Sequence of chain 1.A:
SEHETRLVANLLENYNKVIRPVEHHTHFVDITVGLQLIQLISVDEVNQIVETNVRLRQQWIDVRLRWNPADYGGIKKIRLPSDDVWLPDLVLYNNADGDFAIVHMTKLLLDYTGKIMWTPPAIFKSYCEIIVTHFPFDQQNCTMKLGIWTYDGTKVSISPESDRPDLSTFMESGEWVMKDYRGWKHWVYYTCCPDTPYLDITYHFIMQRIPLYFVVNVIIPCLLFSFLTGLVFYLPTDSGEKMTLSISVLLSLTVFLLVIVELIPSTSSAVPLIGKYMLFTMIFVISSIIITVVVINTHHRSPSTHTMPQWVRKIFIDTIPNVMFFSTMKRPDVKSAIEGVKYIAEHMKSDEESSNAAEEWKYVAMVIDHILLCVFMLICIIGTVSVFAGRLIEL

Sequence of chain 1.B:
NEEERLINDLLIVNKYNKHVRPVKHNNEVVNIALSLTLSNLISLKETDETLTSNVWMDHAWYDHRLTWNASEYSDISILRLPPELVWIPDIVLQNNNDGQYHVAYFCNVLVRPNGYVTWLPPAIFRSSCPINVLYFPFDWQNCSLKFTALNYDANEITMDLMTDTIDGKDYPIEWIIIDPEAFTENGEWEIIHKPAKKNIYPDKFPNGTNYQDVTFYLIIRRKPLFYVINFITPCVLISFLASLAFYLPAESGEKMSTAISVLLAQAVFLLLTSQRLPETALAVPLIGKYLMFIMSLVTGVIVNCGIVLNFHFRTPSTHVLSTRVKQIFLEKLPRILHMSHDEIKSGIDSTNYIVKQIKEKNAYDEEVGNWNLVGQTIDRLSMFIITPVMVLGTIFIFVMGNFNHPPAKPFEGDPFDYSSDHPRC

A protein and the small-molecule ligand that binds it are described below.
Small molecule (SMILES): C=CC[N+]1([C@H]2C[C@H]3[C@@H]4CC[C@H]5C[C@H](O)[C@@H](N6CCOCC6)C[C@]5(C)[C@H]4CC[C@]3(C)[C@H]2OC(C)=O)CCCC1

Binding-site contacts:
Ligand atom C37 contacts residue TYR93 of chain 1.A at 3.4 Å (hydrophobic).
Ligand atom C3 contacts residue TYR198 of chain 1.A at 4.3 Å (hydrophobic).
Ligand atom C7 contacts residue THR150 of chain 1.A at 4.1 Å.
Ligand atom C16 contacts residue TYR190 of chain 1.A at 4.3 Å (hydrophobic).
Ligand atom O5 contacts residue LEU121 of chain 1.B at 3.9 Å.
Ligand atom C38 contacts residue TYR93 of chain 1.A at 3.8 Å (hydrophobic).
Ligand atom O8 contacts residue LEU121 of chain 1.B at 4.0 Å.
Ligand atom C34 contacts residue TYR190 of chain 1.A at 3.6 Å (hydrophobic).
Ligand atom C27 contacts residue ARG113 of chain 1.B at 3.0 Å.
Ligand atom C34 contacts residue TYR93 of chain 1.A at 3.9 Å (hydrophobic).
Ligand atom C33 contacts residue TYR190 of chain 1.A at 4.0 Å (hydrophobic).
Ligand atom C7 contacts residue TRP149 of chain 1.A at 3.6 Å (hydrophobic).
Ligand atom O8 contacts residue TRP149 of chain 1.A at 3.4 Å (h-bond).
Ligand atom O20 contacts residue CYS193 of chain 1.A at 3.5 Å (h-bond).
Ligand atom C18 contacts residue CYS192 of chain 1.A at 4.0 Å (hydrophobic).
Ligand atom C6 contacts residue TRP149 of chain 1.A at 3.4 Å (hydrophobic).
Ligand atom C36 contacts residue LEU121 of chain 1.B at 4.1 Å (hydrophobic).
Ligand atom C36 contacts residue TRP149 of chain 1.A at 3.8 Å (hydrophobic).
Ligand atom C13 contacts residue TYR198 of chain 1.A at 3.8 Å (hydrophobic).
Ligand atom C2 contacts residue TYR190 of chain 1.A at 4.4 Å (hydrophobic).
Ligand atom C26 contacts residue ARG113 of chain 1.B at 3.4 Å.
Ligand atom C6 contacts residue LEU121 of chain 1.B at 4.4 Å (hydrophobic).
Ligand atom C10 contacts residue LEU121 of chain 1.B at 4.0 Å (hydrophobic).
Ligand atom C32 contacts residue TYR190 of chain 1.A at 3.7 Å (hydrophobic).
Ligand atom C12 contacts residue TYR198 of chain 1.A at 4.2 Å (hydrophobic).
Ligand atom C19 contacts residue CYS192 of chain 1.A at 3.6 Å (hydrophobic).
Ligand atom C11 contacts residue LEU111 of chain 1.B at 4.3 Å (hydrophobic).
Ligand atom O8 contacts residue THR150 of chain 1.A at 4.4 Å.
Ligand atom C35 contacts residue LEU121 of chain 1.B at 3.8 Å (hydrophobic).
Ligand atom C22 contacts residue ARG113 of chain 1.B at 4.2 Å.
Ligand atom C38 contacts residue TRP149 of chain 1.A at 3.8 Å (hydrophobic).
Ligand atom C7 contacts residue LEU111 of chain 1.B at 4.0 Å (hydrophobic).
Ligand atom C33 contacts residue TYR93 of chain 1.A at 3.9 Å (hydrophobic).
Ligand atom O5 contacts residue TRP149 of chain 1.A at 4.0 Å.
Ligand atom C36 contacts residue TRP57 of chain 1.B at 4.3 Å (hydrophobic).
Ligand atom O20 contacts residue CYS192 of chain 1.A at 2.8 Å.
Ligand atom C1 contacts residue TYR198 of chain 1.A at 4.2 Å (hydrophobic).
Ligand atom C15 contacts residue TYR190 of chain 1.A at 3.8 Å (hydrophobic).
Ligand atom C11 contacts residue TYR198 of chain 1.A at 4.0 Å (hydrophobic).
Ligand atom C37 contacts residue TRP149 of chain 1.A at 3.9 Å (hydrophobic).